Sequence of chain 1.A:
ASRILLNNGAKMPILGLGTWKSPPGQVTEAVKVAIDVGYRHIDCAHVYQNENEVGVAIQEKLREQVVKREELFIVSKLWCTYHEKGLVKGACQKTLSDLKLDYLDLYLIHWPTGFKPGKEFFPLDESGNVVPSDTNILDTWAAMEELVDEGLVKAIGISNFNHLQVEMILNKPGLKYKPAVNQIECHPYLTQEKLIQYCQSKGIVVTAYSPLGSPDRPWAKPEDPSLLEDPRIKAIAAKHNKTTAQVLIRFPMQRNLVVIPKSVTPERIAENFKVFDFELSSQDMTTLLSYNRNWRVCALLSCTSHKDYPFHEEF

A protein and the small-molecule ligand that binds it are described below.
Small molecule (SMILES): O=C(O)CCc1ccc(-c2cccc([N+](=O)[O-])c2)s1

Binding-site contacts:
Ligand atom C19 contacts residue CYS304 of chain 1.A at 3.6 Å (hydrophobic).
Ligand atom C1 contacts residue TRP112 of chain 1.A at 3.5 Å (hydrophobic).
Ligand atom O3 contacts residue CYS304 of chain 1.A at 3.4 Å.
Ligand atom C7 contacts residue LEU301 of chain 1.A at 3.4 Å (hydrophobic).
Ligand atom O4 contacts residue TRP112 of chain 1.A at 3.8 Å.
Ligand atom C18 contacts residue TRP112 of chain 1.A at 3.5 Å (hydrophobic).
Ligand atom N2 contacts residue CYS304 of chain 1.A at 3.7 Å.
Ligand atom C12 contacts residue NAP1 of chain 1.B at 3.8 Å.
Ligand atom S8 contacts residue TRP112 of chain 1.A at 3.4 Å (h-bond).
Ligand atom C12 contacts residue HIS111 of chain 1.A at 3.4 Å.
Ligand atom C19 contacts residue TRP112 of chain 1.A at 3.7 Å (hydrophobic).
Ligand atom O14 contacts residue HIS111 of chain 1.A at 3.4 Å (h-bond).
Ligand atom C17 contacts residue TRP80 of chain 1.A at 3.8 Å (hydrophobic).
Ligand atom O14 contacts residue VAL48 of chain 1.A at 3.8 Å.
Ligand atom O14 contacts residue TYR49 of chain 1.A at 3.6 Å.
Ligand atom C11 contacts residue NAP1 of chain 1.B at 3.5 Å.
Ligand atom C15 contacts residue CYS299 of chain 1.A at 3.6 Å (hydrophobic).
Ligand atom O3 contacts residue TYR310 of chain 1.A at 3.2 Å.
Ligand atom O13 contacts residue NAP1 of chain 1.B at 3.0 Å.
Ligand atom O4 contacts residue ALA300 of chain 1.A at 3.6 Å.
Ligand atom C17 contacts residue TRP112 of chain 1.A at 3.4 Å (hydrophobic).
Ligand atom O4 contacts residue LEU301 of chain 1.A at 2.8 Å (h-bond).
Ligand atom C18 contacts residue PHE116 of chain 1.A at 3.5 Å (hydrophobic).
Ligand atom O4 contacts residue TYR310 of chain 1.A at 3.4 Å.
Ligand atom C11 contacts residue TRP21 of chain 1.A at 3.4 Å (hydrophobic).
Ligand atom C6 contacts residue TRP112 of chain 1.A at 3.2 Å (hydrophobic).
Ligand atom O13 contacts residue TYR49 of chain 1.A at 2.6 Å (h-bond).
Ligand atom C6 contacts residue LEU301 of chain 1.A at 3.6 Å (hydrophobic).
Ligand atom C19 contacts residue THR114 of chain 1.A at 3.5 Å.
Ligand atom C5 contacts residue TRP112 of chain 1.A at 3.4 Å (hydrophobic).
Ligand atom C16 contacts residue TRP112 of chain 1.A at 3.6 Å (hydrophobic).
Ligand atom N2 contacts residue TYR310 of chain 1.A at 3.7 Å.
Ligand atom O3 contacts residue PRO311 of chain 1.A at 3.8 Å.
Ligand atom O13 contacts residue HIS111 of chain 1.A at 2.7 Å (h-bond).
Ligand atom C12 contacts residue TYR49 of chain 1.A at 3.5 Å (hydrophobic).
Ligand atom C7 contacts residue TRP112 of chain 1.A at 3.3 Å (hydrophobic).
Ligand atom C10 contacts residue TRP21 of chain 1.A at 3.3 Å (hydrophobic).
Ligand atom C15 contacts residue TRP220 of chain 1.A at 3.4 Å (hydrophobic).
Ligand atom C16 contacts residue LEU301 of chain 1.A at 3.3 Å (hydrophobic).
Ligand atom N2 contacts residue TRP112 of chain 1.A at 3.7 Å.